Binding-site contacts:
Ligand atom N2 contacts residue GLN576 of chain 1.B at 2.9 Å (h-bond).
Ligand atom N2 contacts residue ASN327 of chain 1.B at 2.8 Å (h-bond).
Ligand atom C8 contacts residue LEU578 of chain 1.B at 3.6 Å (hydrophobic).
Ligand atom C2 contacts residue GLN576 of chain 1.B at 4.0 Å.
Ligand atom C7 contacts residue ASN327 of chain 1.B at 3.1 Å.
Ligand atom C2 contacts residue ASN327 of chain 1.B at 2.4 Å.
Ligand atom C8 contacts residue GLN576 of chain 1.B at 3.2 Å.
Ligand atom C4 contacts residue ASN327 of chain 1.B at 4.2 Å.
Ligand atom O7 contacts residue ASN327 of chain 1.B at 3.0 Å (h-bond).
Ligand atom O3 contacts residue GLN576 of chain 1.B at 4.2 Å.
Ligand atom C8 contacts residue PRO575 of chain 1.B at 4.0 Å (hydrophobic).
Ligand atom C3 contacts residue GLN576 of chain 1.B at 4.1 Å.
Ligand atom C8 contacts residue ASN327 of chain 1.B at 4.3 Å.
Ligand atom C1 contacts residue ASN327 of chain 1.B at 1.4 Å.
Ligand atom C7 contacts residue GLN576 of chain 1.B at 3.5 Å.
Ligand atom C3 contacts residue ASN327 of chain 1.B at 3.8 Å.
Ligand atom O5 contacts residue ASN327 of chain 1.B at 2.4 Å (h-bond).
Ligand atom C5 contacts residue ASN327 of chain 1.B at 3.7 Å.

The protein below binds the small molecule below.
Small molecule (SMILES): CC(=O)N[C@@H]1[C@@H](O)[C@H](O)[C@@H](CO)O[C@H]1O

Sequence of chain 1.B:
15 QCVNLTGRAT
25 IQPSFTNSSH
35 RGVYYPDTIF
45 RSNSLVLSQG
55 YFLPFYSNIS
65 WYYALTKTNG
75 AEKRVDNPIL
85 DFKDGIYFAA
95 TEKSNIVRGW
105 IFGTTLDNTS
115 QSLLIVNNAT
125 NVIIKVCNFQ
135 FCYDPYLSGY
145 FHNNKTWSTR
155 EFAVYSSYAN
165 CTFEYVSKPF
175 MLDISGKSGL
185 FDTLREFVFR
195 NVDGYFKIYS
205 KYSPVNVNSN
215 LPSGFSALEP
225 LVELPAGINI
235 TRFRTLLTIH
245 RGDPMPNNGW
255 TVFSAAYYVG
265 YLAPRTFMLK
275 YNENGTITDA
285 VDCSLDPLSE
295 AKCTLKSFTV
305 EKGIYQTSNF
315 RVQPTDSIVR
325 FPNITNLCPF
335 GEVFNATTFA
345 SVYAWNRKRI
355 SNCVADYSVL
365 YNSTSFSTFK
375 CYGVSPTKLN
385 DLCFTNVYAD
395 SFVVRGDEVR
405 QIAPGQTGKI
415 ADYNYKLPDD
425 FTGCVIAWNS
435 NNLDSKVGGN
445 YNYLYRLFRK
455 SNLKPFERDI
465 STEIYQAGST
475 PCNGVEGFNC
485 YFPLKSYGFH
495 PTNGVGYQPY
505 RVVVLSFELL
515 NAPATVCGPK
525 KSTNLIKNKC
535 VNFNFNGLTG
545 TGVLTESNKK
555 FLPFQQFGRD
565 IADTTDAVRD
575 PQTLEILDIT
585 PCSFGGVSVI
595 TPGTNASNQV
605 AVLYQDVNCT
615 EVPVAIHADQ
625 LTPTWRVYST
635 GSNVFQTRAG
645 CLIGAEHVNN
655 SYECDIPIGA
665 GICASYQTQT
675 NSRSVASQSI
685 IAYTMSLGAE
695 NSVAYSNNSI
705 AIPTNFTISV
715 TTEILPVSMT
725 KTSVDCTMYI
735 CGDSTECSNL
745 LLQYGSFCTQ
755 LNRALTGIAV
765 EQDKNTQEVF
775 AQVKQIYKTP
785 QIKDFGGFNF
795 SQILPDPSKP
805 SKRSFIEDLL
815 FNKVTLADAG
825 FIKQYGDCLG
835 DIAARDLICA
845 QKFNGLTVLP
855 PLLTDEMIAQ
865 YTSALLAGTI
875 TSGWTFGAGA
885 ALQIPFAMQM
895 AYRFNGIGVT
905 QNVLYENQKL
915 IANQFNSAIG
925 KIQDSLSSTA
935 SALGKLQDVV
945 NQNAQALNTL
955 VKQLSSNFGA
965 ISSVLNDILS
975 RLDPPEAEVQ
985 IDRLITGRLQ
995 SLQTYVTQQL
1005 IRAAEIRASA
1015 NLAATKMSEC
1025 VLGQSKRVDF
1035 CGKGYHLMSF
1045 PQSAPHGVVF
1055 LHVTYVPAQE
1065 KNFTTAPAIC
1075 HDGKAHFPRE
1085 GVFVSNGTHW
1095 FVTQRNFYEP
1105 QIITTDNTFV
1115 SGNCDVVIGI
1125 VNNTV